Sequence of chain 1.B:
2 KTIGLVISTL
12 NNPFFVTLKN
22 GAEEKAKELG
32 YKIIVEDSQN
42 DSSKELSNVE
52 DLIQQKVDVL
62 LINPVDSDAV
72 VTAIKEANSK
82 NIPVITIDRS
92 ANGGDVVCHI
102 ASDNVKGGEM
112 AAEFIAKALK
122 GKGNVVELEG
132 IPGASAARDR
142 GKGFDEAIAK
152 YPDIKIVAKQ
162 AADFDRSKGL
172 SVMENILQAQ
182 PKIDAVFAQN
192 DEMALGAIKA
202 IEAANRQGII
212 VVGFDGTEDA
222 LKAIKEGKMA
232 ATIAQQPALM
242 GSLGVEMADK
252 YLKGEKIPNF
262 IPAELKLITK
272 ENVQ

Binding-site contacts:
Ligand atom C1 contacts residue ALA137 of chain 1.B at 3.9 Å (hydrophobic).
Ligand atom O2 contacts residue ASP89 of chain 1.B at 2.6 Å (salt-bridge).
Ligand atom C5 contacts residue PHE16 of chain 1.B at 3.8 Å (hydrophobic).
Ligand atom O5 contacts residue ARG90 of chain 1.B at 2.9 Å (salt-bridge).
Ligand atom C2 contacts residue PHE15 of chain 1.B at 3.6 Å (hydrophobic).
Ligand atom C3 contacts residue ASP216 of chain 1.B at 3.2 Å.
Ligand atom O2 contacts residue PHE15 of chain 1.B at 3.7 Å.
Ligand atom O1 contacts residue ARG90 of chain 1.B at 2.9 Å (salt-bridge).
Ligand atom O4 contacts residue ASN191 of chain 1.B at 3.0 Å (h-bond).
Ligand atom C5 contacts residue ARG90 of chain 1.B at 3.8 Å.
Ligand atom O5 contacts residue PHE16 of chain 1.B at 3.5 Å.
Ligand atom O5 contacts residue PHE165 of chain 1.B at 3.4 Å.
Ligand atom C2 contacts residue ARG141 of chain 1.B at 3.9 Å.
Ligand atom O3 contacts residue ASN191 of chain 1.B at 3.9 Å.
Ligand atom C2 contacts residue ASP89 of chain 1.B at 3.3 Å.
Ligand atom C5 contacts residue ASN191 of chain 1.B at 4.0 Å.
Ligand atom C1 contacts residue ARG90 of chain 1.B at 3.9 Å.
Ligand atom C1 contacts residue ASP89 of chain 1.B at 3.4 Å.
Ligand atom O3 contacts residue ASP216 of chain 1.B at 2.5 Å (salt-bridge).
Ligand atom C5 contacts residue ASN13 of chain 1.B at 3.8 Å.
Ligand atom O1 contacts residue ASP89 of chain 1.B at 2.5 Å (salt-bridge).
Ligand atom C4 contacts residue ASN13 of chain 1.B at 3.3 Å.
Ligand atom O1 contacts residue ALA137 of chain 1.B at 3.4 Å.
Ligand atom C2 contacts residue GLN236 of chain 1.B at 3.8 Å.
Ligand atom C2 contacts residue PHE16 of chain 1.B at 4.0 Å (hydrophobic).
Ligand atom O4 contacts residue ASP216 of chain 1.B at 2.6 Å (salt-bridge).
Ligand atom O3 contacts residue GLN236 of chain 1.B at 3.4 Å (h-bond).
Ligand atom O2 contacts residue GLN236 of chain 1.B at 2.9 Å (h-bond).
Ligand atom O2 contacts residue ARG141 of chain 1.B at 2.9 Å (salt-bridge).
Ligand atom O3 contacts residue ARG141 of chain 1.B at 2.8 Å (salt-bridge).
Ligand atom C4 contacts residue PHE16 of chain 1.B at 3.8 Å (hydrophobic).
Ligand atom C1 contacts residue ARG141 of chain 1.B at 4.0 Å.
Ligand atom C5 contacts residue PHE165 of chain 1.B at 3.5 Å (hydrophobic).
Ligand atom O4 contacts residue PHE15 of chain 1.B at 3.9 Å.
Ligand atom C3 contacts residue GLN236 of chain 1.B at 3.6 Å.
Ligand atom C1 contacts residue PHE165 of chain 1.B at 3.8 Å (hydrophobic).
Ligand atom C3 contacts residue PHE15 of chain 1.B at 3.7 Å (hydrophobic).
Ligand atom O4 contacts residue ASN13 of chain 1.B at 2.7 Å (h-bond).
Ligand atom C4 contacts residue ASP216 of chain 1.B at 3.5 Å.
Ligand atom C4 contacts residue PHE15 of chain 1.B at 3.8 Å (hydrophobic).

A small-molecule ligand and the protein it binds are described below.
Small molecule (SMILES): O[C@@H]1[C@H](O)[C@H](O)CO[C@H]1O